A protein and the small-molecule ligand that binds it are described below.
Small molecule (SMILES): Cc1cc(CCCCCOc2ccc(C3=NCCO3)cc2)on1

Binding-site contacts:
Ligand atom C3B contacts residue VAL188 of chain 19.A at 3.8 Å (hydrophobic).
Ligand atom C6B contacts residue ILE104 of chain 19.A at 3.6 Å (hydrophobic).
Ligand atom C1C contacts residue LEU106 of chain 19.A at 3.8 Å (hydrophobic).
Ligand atom O1 contacts residue LEU106 of chain 19.A at 3.8 Å.
Ligand atom C5B contacts residue MET224 of chain 19.A at 3.9 Å (hydrophobic).
Ligand atom C5 contacts residue LEU106 of chain 19.A at 3.8 Å (hydrophobic).
Ligand atom C2A contacts residue TYR152 of chain 19.A at 3.6 Å (hydrophobic).
Ligand atom N3A contacts residue PHE186 of chain 19.A at 4.0 Å.
Ligand atom C5C contacts residue VAL191 of chain 19.A at 3.8 Å (hydrophobic).
Ligand atom C5A contacts residue ALA150 of chain 19.A at 3.6 Å (hydrophobic).
Ligand atom N2 contacts residue LEU106 of chain 19.A at 3.8 Å.
Ligand atom C1C contacts residue TYR128 of chain 19.A at 3.7 Å (hydrophobic).
Ligand atom C5B contacts residue PHE186 of chain 19.A at 3.9 Å (hydrophobic).
Ligand atom C1B contacts residue TYR128 of chain 19.A at 3.6 Å (hydrophobic).
Ligand atom C2C contacts residue MET221 of chain 19.A at 3.8 Å (hydrophobic).
Ligand atom C4 contacts residue TYR197 of chain 19.A at 3.8 Å (hydrophobic).
Ligand atom C4 contacts residue LEU106 of chain 19.A at 3.9 Å (hydrophobic).
Ligand atom N3A contacts residue TYR152 of chain 19.A at 3.5 Å.
Ligand atom C4C contacts residue VAL188 of chain 19.A at 3.7 Å (hydrophobic).
Ligand atom C6B contacts residue TYR128 of chain 19.A at 3.3 Å (hydrophobic).
Ligand atom O1 contacts residue MET221 of chain 19.A at 3.8 Å.
Ligand atom C1B contacts residue VAL188 of chain 19.A at 3.8 Å (hydrophobic).
Ligand atom C5A contacts residue PHE186 of chain 19.A at 3.5 Å (hydrophobic).
Ligand atom C2C contacts residue TYR197 of chain 19.A at 3.7 Å (hydrophobic).
Ligand atom C4A contacts residue PRO174 of chain 19.A at 3.1 Å (hydrophobic).
Ligand atom C3C contacts residue TYR128 of chain 19.A at 3.4 Å (hydrophobic).
Ligand atom C4B contacts residue TYR152 of chain 19.A at 3.8 Å (hydrophobic).
Ligand atom O1B contacts residue TYR128 of chain 19.A at 3.4 Å (h-bond).
Ligand atom C3B contacts residue TYR152 of chain 19.A at 3.7 Å (hydrophobic).
Ligand atom C2A contacts residue PHE186 of chain 19.A at 3.3 Å (hydrophobic).
Ligand atom C4C contacts residue VAL191 of chain 19.A at 3.0 Å (hydrophobic).
Ligand atom C1B contacts residue ILE104 of chain 19.A at 4.0 Å (hydrophobic).
Ligand atom N3A contacts residue PRO174 of chain 19.A at 3.7 Å.
Ligand atom N3A contacts residue ALA24 of chain 19.C at 3.8 Å.
Ligand atom O1A contacts residue PHE186 of chain 19.A at 3.0 Å.
Ligand atom O1B contacts residue ILE104 of chain 19.A at 3.9 Å.
Ligand atom C4B contacts residue PHE186 of chain 19.A at 3.6 Å (hydrophobic).
Ligand atom C5B contacts residue TYR128 of chain 19.A at 4.0 Å (hydrophobic).
Ligand atom C5A contacts residue VAL176 of chain 19.A at 3.6 Å (hydrophobic).
Ligand atom C2B contacts residue VAL188 of chain 19.A at 3.5 Å (hydrophobic).

Sequence of chain 19.C:
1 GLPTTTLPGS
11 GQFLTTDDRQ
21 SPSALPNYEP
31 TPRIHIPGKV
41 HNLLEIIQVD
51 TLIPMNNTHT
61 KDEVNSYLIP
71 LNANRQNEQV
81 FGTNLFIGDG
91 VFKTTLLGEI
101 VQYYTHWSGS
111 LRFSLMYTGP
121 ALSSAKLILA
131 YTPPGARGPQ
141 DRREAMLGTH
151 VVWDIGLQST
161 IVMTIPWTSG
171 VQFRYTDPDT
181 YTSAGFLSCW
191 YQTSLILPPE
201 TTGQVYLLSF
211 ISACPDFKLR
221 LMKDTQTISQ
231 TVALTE

Sequence of chain 19.A:
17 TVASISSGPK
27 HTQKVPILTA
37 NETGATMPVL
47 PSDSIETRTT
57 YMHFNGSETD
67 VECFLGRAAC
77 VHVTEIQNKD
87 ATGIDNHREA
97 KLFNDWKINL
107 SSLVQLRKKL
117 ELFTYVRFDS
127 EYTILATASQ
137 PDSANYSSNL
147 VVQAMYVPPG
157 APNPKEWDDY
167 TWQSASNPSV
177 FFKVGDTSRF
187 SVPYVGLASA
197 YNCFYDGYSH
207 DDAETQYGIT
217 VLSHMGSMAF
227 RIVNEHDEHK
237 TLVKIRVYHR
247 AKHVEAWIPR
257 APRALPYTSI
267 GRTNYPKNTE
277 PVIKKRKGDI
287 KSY